The small molecule below binds the protein below.
Small molecule (SMILES): CC(=O)N[C@@H]1[C@@H](O)[C@H](O)[C@@H](CO)O[C@H]1O

Binding-site contacts:
Ligand atom C7 contacts residue GLN322 of chain 1.E at 3.9 Å.
Ligand atom C8 contacts residue GLN322 of chain 1.E at 3.2 Å.
Ligand atom O5 contacts residue ASN313 of chain 1.E at 2.3 Å (h-bond).
Ligand atom N2 contacts residue GLN322 of chain 1.E at 4.5 Å.
Ligand atom C2 contacts residue ASN313 of chain 1.E at 2.4 Å.
Ligand atom N2 contacts residue ASN313 of chain 1.E at 3.0 Å (h-bond).
Ligand atom C5 contacts residue ASN313 of chain 1.E at 3.6 Å.
Ligand atom O7 contacts residue GLN322 of chain 1.E at 4.4 Å.
Ligand atom C6 contacts residue THR315 of chain 1.E at 3.8 Å.
Ligand atom C4 contacts residue ASN313 of chain 1.E at 4.2 Å.
Ligand atom C1 contacts residue ASN313 of chain 1.E at 1.4 Å.
Ligand atom O5 contacts residue THR315 of chain 1.E at 3.9 Å.
Ligand atom C7 contacts residue ASN313 of chain 1.E at 3.5 Å.
Ligand atom C3 contacts residue ASN313 of chain 1.E at 3.8 Å.
Ligand atom O7 contacts residue ASN313 of chain 1.E at 3.6 Å.
Ligand atom C5 contacts residue THR315 of chain 1.E at 4.0 Å.

Sequence of chain 1.E:
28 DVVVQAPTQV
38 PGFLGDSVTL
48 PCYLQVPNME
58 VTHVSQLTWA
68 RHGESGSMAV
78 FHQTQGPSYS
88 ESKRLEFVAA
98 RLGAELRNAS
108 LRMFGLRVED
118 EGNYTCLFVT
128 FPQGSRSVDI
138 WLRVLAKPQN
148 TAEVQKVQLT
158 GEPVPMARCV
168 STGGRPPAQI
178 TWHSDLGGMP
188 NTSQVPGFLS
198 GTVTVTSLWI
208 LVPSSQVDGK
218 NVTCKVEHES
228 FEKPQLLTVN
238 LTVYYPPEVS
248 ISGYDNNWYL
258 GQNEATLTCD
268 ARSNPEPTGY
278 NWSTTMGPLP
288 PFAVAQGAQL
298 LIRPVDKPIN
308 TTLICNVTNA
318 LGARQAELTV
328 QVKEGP